Binding-site contacts:
Ligand atom C7 contacts residue ASN146 of chain 1.D at 3.1 Å.
Ligand atom O3 contacts residue GLN115 of chain 1.E at 3.3 Å (h-bond).
Ligand atom N2 contacts residue MAN4 of chain 1.G at 4.4 Å.
Ligand atom C8 contacts residue ASP114 of chain 1.E at 4.0 Å.
Ligand atom O5 contacts residue PRO150 of chain 1.D at 4.0 Å.
Ligand atom O5 contacts residue ASN146 of chain 1.D at 2.5 Å (h-bond).
Ligand atom C3 contacts residue MAN5 of chain 1.G at 4.2 Å.
Ligand atom N2 contacts residue ASP114 of chain 1.E at 3.6 Å.
Ligand atom C1 contacts residue ASN146 of chain 1.D at 1.4 Å.
Ligand atom C3 contacts residue ASP114 of chain 1.E at 4.0 Å.
Ligand atom C5 contacts residue ASN146 of chain 1.D at 3.7 Å.
Ligand atom N2 contacts residue MAN5 of chain 1.G at 4.2 Å.
Ligand atom C5 contacts residue PRO150 of chain 1.D at 4.0 Å (hydrophobic).
Ligand atom C2 contacts residue ASN146 of chain 1.D at 2.5 Å.
Ligand atom O6 contacts residue THR148 of chain 1.D at 4.0 Å.
Ligand atom C8 contacts residue MAN5 of chain 1.G at 4.4 Å.
Ligand atom C8 contacts residue MET149 of chain 1.D at 4.3 Å (hydrophobic).
Ligand atom O6 contacts residue ASN146 of chain 1.D at 4.0 Å.
Ligand atom C3 contacts residue GLN115 of chain 1.E at 4.3 Å.
Ligand atom N2 contacts residue ASN146 of chain 1.D at 2.8 Å (h-bond).
Ligand atom C1 contacts residue PRO150 of chain 1.D at 3.9 Å (hydrophobic).
Ligand atom C6 contacts residue PRO150 of chain 1.D at 4.2 Å (hydrophobic).
Ligand atom C4 contacts residue ASN146 of chain 1.D at 4.3 Å.
Ligand atom O4 contacts residue LEU124 of chain 1.A at 4.4 Å.
Ligand atom C7 contacts residue MAN4 of chain 1.G at 4.1 Å.
Ligand atom O6 contacts residue MET149 of chain 1.D at 3.3 Å (h-bond).
Ligand atom O3 contacts residue ASP114 of chain 1.E at 3.9 Å.
Ligand atom O2 contacts residue GLN115 of chain 1.E at 4.1 Å.
Ligand atom C2 contacts residue GLN115 of chain 1.E at 4.2 Å.
Ligand atom O4 contacts residue ASP114 of chain 1.E at 4.4 Å.
Ligand atom O7 contacts residue ASN146 of chain 1.D at 3.3 Å (h-bond).
Ligand atom C7 contacts residue ASP114 of chain 1.E at 4.2 Å.
Ligand atom C8 contacts residue ASN146 of chain 1.D at 4.1 Å.
Ligand atom C3 contacts residue ASN146 of chain 1.D at 3.8 Å.
Ligand atom O7 contacts residue LEU124 of chain 1.D at 3.5 Å.
Ligand atom C8 contacts residue MAN4 of chain 1.G at 3.4 Å.
Ligand atom C2 contacts residue ASP114 of chain 1.E at 4.4 Å.
Ligand atom O6 contacts residue PRO150 of chain 1.D at 3.3 Å.
Ligand atom C6 contacts residue MET149 of chain 1.D at 4.5 Å (hydrophobic).

Sequence of chain 1.E:
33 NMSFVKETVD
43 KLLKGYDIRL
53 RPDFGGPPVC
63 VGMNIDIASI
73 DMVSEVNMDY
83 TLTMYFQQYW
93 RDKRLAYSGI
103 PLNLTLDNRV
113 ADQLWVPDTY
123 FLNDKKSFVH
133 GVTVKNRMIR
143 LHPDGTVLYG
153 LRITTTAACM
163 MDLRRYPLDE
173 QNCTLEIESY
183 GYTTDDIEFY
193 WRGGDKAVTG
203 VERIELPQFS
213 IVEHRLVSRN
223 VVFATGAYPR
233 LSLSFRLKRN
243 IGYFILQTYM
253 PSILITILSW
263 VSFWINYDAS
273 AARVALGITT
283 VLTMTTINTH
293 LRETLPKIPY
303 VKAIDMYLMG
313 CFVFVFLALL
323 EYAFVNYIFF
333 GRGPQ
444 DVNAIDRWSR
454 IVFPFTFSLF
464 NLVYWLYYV

Sequence of chain 1.D:
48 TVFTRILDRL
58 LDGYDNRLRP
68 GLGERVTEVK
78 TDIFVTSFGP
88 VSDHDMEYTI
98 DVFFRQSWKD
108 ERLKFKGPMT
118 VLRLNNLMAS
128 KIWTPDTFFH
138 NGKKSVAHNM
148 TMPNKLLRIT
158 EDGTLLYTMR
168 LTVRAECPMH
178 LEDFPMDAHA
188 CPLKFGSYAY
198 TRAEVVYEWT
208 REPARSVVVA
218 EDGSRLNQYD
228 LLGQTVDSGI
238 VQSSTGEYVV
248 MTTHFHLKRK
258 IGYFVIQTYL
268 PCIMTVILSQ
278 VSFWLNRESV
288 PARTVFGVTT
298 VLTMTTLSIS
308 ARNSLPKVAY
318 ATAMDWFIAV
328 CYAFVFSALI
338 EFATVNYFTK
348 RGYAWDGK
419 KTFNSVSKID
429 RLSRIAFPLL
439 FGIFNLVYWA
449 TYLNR

The small molecule below binds the protein below.
Small molecule (SMILES): CC(=O)N[C@H]1[C@H](O[C@H]2[C@H](O)[C@@H](NC(C)=O)CO[C@@H]2CO)O[C@H](CO)[C@@H](O[C@@H]2O[C@H](CO[C@H]3O[C@H](CO)[C@@H](O)[C@H](O)[C@@H]3O)[C@@H](O)[C@H](O[C@H]3O[C@H](CO)[C@@H](O)[C@H](O)[C@@H]3O)[C@@H]2O)[C@@H]1O

Sequence of chain 1.A:
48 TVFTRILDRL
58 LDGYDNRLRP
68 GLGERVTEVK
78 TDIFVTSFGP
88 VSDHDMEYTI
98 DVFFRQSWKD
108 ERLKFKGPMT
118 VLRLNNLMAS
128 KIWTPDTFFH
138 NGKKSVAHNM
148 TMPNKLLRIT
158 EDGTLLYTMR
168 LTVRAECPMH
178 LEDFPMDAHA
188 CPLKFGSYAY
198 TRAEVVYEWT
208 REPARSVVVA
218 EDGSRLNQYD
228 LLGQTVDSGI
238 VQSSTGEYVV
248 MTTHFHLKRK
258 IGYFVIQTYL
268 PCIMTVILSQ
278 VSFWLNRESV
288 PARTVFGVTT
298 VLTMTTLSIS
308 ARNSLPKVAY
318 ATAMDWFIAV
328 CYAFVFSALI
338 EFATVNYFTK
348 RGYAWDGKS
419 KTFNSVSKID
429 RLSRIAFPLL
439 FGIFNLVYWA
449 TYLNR